Sequence of chain 1.I:
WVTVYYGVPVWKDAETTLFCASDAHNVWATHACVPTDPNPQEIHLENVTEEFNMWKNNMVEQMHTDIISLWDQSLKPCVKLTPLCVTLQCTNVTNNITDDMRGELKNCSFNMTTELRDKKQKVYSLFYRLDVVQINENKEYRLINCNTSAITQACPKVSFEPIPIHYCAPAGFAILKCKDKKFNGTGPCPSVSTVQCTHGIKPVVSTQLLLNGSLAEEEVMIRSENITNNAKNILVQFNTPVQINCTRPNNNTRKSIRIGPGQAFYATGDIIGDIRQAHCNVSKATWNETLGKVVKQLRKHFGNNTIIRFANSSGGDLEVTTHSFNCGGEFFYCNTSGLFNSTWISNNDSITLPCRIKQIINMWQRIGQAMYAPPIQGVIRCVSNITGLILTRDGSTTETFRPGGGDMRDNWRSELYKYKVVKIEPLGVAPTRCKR

A protein and the small-molecule ligand that binds it are described below.
Small molecule (SMILES): CC(=O)N[C@@H]1[C@@H](O)[C@H](O)[C@@H](CO)O[C@H]1O

Binding-site contacts:
Ligand atom C7 contacts residue PHE156 of chain 1.I at 4.0 Å (hydrophobic).
Ligand atom C8 contacts residue ASN157 of chain 1.I at 4.1 Å.
Ligand atom C7 contacts residue ASN157 of chain 1.I at 3.5 Å.
Ligand atom C8 contacts residue LYS168 of chain 1.I at 4.2 Å.
Ligand atom C4 contacts residue ASN157 of chain 1.I at 4.2 Å.
Ligand atom O7 contacts residue SER155 of chain 1.I at 4.3 Å.
Ligand atom O7 contacts residue THR133 of chain 1.I at 4.5 Å.
Ligand atom C7 contacts residue SER155 of chain 1.I at 4.5 Å.
Ligand atom O7 contacts residue ASN157 of chain 1.I at 3.6 Å.
Ligand atom O7 contacts residue PHE156 of chain 1.I at 3.9 Å.
Ligand atom N2 contacts residue ASN157 of chain 1.I at 2.9 Å (h-bond).
Ligand atom C8 contacts residue PHE156 of chain 1.I at 3.5 Å (hydrophobic).
Ligand atom C2 contacts residue ASN157 of chain 1.I at 2.4 Å.
Ligand atom C8 contacts residue SER155 of chain 1.I at 3.7 Å.
Ligand atom C5 contacts residue ASN157 of chain 1.I at 3.7 Å.
Ligand atom C1 contacts residue ASN157 of chain 1.I at 1.5 Å.
Ligand atom C3 contacts residue ASN157 of chain 1.I at 3.7 Å.
Ligand atom O5 contacts residue ASN157 of chain 1.I at 2.4 Å (h-bond).